Sequence of chain 1.A:
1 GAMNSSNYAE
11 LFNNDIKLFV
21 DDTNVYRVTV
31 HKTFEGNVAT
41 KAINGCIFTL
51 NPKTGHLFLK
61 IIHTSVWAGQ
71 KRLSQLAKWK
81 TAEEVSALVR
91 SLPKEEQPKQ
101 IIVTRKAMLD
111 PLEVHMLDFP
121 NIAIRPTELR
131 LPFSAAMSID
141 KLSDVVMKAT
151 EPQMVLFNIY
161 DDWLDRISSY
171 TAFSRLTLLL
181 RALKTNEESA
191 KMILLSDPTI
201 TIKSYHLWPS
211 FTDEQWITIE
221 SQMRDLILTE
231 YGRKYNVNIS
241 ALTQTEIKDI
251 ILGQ

Binding-site contacts:
Ligand atom C7 contacts residue LYS248 of chain 1.A at 3.4 Å.
Ligand atom N contacts residue ILE251 of chain 1.A at 4.4 Å.
Ligand atom C contacts residue SER174 of chain 1.A at 3.7 Å.
Ligand atom C4 contacts residue ARG224 of chain 1.A at 3.3 Å.
Ligand atom N contacts residue ARG224 of chain 1.A at 3.9 Å.
Ligand atom O1 contacts residue ARG224 of chain 1.A at 4.2 Å.
Ligand atom F1 contacts residue LYS248 of chain 1.A at 3.5 Å.
Ligand atom F contacts residue LEU252 of chain 1.A at 3.1 Å.
Ligand atom C2 contacts residue SER174 of chain 1.A at 3.9 Å.
Ligand atom F contacts residue LYS248 of chain 1.A at 4.2 Å.
Ligand atom N1 contacts residue ARG224 of chain 1.A at 4.1 Å.
Ligand atom C6 contacts residue LYS248 of chain 1.A at 3.8 Å.
Ligand atom C1 contacts residue LEU178 of chain 1.A at 4.3 Å (hydrophobic).
Ligand atom C3 contacts residue ARG224 of chain 1.A at 3.9 Å.
Ligand atom C5 contacts residue ARG224 of chain 1.A at 4.2 Å.
Ligand atom C1 contacts residue SER174 of chain 1.A at 3.7 Å.
Ligand atom O contacts residue ARG224 of chain 1.A at 3.6 Å (salt-bridge).
Ligand atom O contacts residue LEU178 of chain 1.A at 3.3 Å.
Ligand atom S contacts residue ARG224 of chain 1.A at 4.3 Å.
Ligand atom C8 contacts residue LEU252 of chain 1.A at 4.2 Å (hydrophobic).
Ligand atom C1 contacts residue THR177 of chain 1.A at 4.4 Å.
Ligand atom C8 contacts residue LYS248 of chain 1.A at 4.3 Å.
Ligand atom C contacts residue THR177 of chain 1.A at 3.9 Å.

A small-molecule ligand and the protein it binds are described below.
Small molecule (SMILES): CCCS(=O)(=O)Nc1cc(N)c(F)cc1F